Sequence of chain 1.D:
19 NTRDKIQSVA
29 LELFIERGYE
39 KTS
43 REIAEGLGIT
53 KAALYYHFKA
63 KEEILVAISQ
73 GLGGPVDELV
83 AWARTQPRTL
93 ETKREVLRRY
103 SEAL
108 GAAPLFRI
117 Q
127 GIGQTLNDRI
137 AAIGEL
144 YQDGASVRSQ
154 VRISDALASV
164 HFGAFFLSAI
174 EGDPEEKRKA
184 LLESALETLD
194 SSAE

This small molecule binds to this protein.
Small molecule (SMILES): Cc1cc(O)c2c(c1)C[C@@H](O)C1=C2C(=O)c2c(O)ccc(O[C@H]3C[C@@H](O)[C@H](O[C@H]4C[C@@H](O[C@H]5CC[C@H](O[C@H]6C[C@@H](O)[C@H](O[C@H]7C[C@H](O[C@H]8CC[C@H](O)[C@H](C)O8)[C@@H](O)[C@@H](C)O7)[C@@H](C)O6)[C@H](C)O5)[C@H](O)[C@@H](C)O4)[C@@H](C)O3)c2C1=O

Sequence of chain 1.C:
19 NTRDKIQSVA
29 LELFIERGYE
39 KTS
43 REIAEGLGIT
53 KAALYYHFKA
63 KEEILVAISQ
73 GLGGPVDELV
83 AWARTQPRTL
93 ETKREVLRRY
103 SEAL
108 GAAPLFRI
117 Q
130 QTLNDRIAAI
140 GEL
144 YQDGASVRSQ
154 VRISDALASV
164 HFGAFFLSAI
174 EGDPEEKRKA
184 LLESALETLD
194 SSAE

Binding-site contacts:
Ligand atom O13 contacts residue ASN133 of chain 1.C at 3.4 Å (h-bond).
Ligand atom O31 contacts residue ALA172 of chain 1.D at 3.8 Å.
Ligand atom C04 contacts residue PHE168 of chain 1.D at 3.8 Å (hydrophobic).
Ligand atom C64 contacts residue TYR144 of chain 1.C at 3.8 Å (hydrophobic).
Ligand atom C10 contacts residue JB01 of chain 1.G at 3.8 Å.
Ligand atom C74 contacts residue GLN117 of chain 1.D at 3.6 Å.
Ligand atom C05 contacts residue PHE168 of chain 1.D at 3.5 Å (hydrophobic).
Ligand atom C22 contacts residue ILE136 of chain 1.C at 3.5 Å (hydrophobic).
Ligand atom O73 contacts residue GLN117 of chain 1.D at 3.6 Å.
Ligand atom C72 contacts residue GLN117 of chain 1.D at 3.8 Å.
Ligand atom O62 contacts residue TYR144 of chain 1.C at 3.5 Å.
Ligand atom O16 contacts residue PHE165 of chain 1.C at 3.0 Å.
Ligand atom C69 contacts residue LEU160 of chain 1.C at 3.9 Å (hydrophobic).
Ligand atom C07 contacts residue JB01 of chain 1.G at 3.2 Å.
Ligand atom C01 contacts residue MSE116 of chain 1.D at 3.7 Å.
Ligand atom C75 contacts residue GLN117 of chain 1.D at 3.6 Å.
Ligand atom O73 contacts residue ASN133 of chain 1.C at 3.6 Å (h-bond).
Ligand atom O08 contacts residue ASN133 of chain 1.D at 3.7 Å.
Ligand atom C18 contacts residue PHE168 of chain 1.D at 3.6 Å (hydrophobic).
Ligand atom C75 contacts residue MSE116 of chain 1.D at 3.4 Å.
Ligand atom C71 contacts residue PHE168 of chain 1.D at 3.5 Å (hydrophobic).
Ligand atom C06 contacts residue JB01 of chain 1.G at 3.7 Å.
Ligand atom O70 contacts residue PHE168 of chain 1.D at 3.6 Å.
Ligand atom C61 contacts residue TYR144 of chain 1.C at 3.5 Å (hydrophobic).
Ligand atom O19 contacts residue PHE169 of chain 1.D at 3.8 Å.
Ligand atom C71 contacts residue GLN117 of chain 1.D at 3.7 Å.
Ligand atom C64 contacts residue ILE173 of chain 1.D at 3.6 Å (hydrophobic).
Ligand atom C21 contacts residue ILE136 of chain 1.C at 3.4 Å (hydrophobic).
Ligand atom O66 contacts residue SER157 of chain 1.C at 3.5 Å (h-bond).
Ligand atom C22 contacts residue ALA137 of chain 1.C at 3.5 Å (hydrophobic).
Ligand atom O09 contacts residue JB01 of chain 1.G at 3.2 Å.
Ligand atom O03 contacts residue MSE116 of chain 1.D at 3.5 Å.
Ligand atom C15 contacts residue PHE165 of chain 1.C at 3.6 Å (hydrophobic).
Ligand atom C65 contacts residue ALA172 of chain 1.D at 3.6 Å (hydrophobic).
Ligand atom C63 contacts residue TYR144 of chain 1.C at 3.6 Å (hydrophobic).
Ligand atom C18 contacts residue PHE169 of chain 1.D at 3.6 Å (hydrophobic).
Ligand atom C72 contacts residue ASN133 of chain 1.C at 3.7 Å.
Ligand atom O08 contacts residue JB01 of chain 1.G at 3.7 Å.
Ligand atom O16 contacts residue HIS164 of chain 1.C at 3.4 Å (h-bond).
Ligand atom C64 contacts residue ALA172 of chain 1.D at 3.8 Å (hydrophobic).